Binding-site contacts:
Ligand atom O7 contacts residue ILE264 of chain 1.A at 3.5 Å.
Ligand atom C8 contacts residue GLY135 of chain 1.A at 3.9 Å.
Ligand atom C7 contacts residue ILE264 of chain 1.A at 4.2 Å (hydrophobic).
Ligand atom N2 contacts residue ALA138 of chain 1.A at 4.3 Å.
Ligand atom C1 contacts residue ASN139 of chain 1.A at 1.5 Å.
Ligand atom C7 contacts residue ALA138 of chain 1.A at 3.8 Å (hydrophobic).
Ligand atom C2 contacts residue GLU263 of chain 1.A at 3.8 Å.
Ligand atom C7 contacts residue ASN139 of chain 1.A at 3.4 Å.
Ligand atom C4 contacts residue ASN139 of chain 1.A at 4.2 Å.
Ligand atom O4 contacts residue ILE264 of chain 1.A at 4.1 Å.
Ligand atom C5 contacts residue ASN139 of chain 1.A at 3.7 Å.
Ligand atom C8 contacts residue LEU265 of chain 1.A at 4.2 Å (hydrophobic).
Ligand atom N2 contacts residue ASN139 of chain 1.A at 2.9 Å (h-bond).
Ligand atom O5 contacts residue ASN139 of chain 1.A at 2.4 Å (h-bond).
Ligand atom C1 contacts residue GLU263 of chain 1.A at 4.0 Å.
Ligand atom O3 contacts residue ILE264 of chain 1.A at 4.1 Å.
Ligand atom C4 contacts residue TYR288 of chain 1.A at 4.1 Å (hydrophobic).
Ligand atom C7 contacts residue GLU263 of chain 1.A at 3.9 Å.
Ligand atom O7 contacts residue ALA138 of chain 1.A at 4.1 Å.
Ligand atom O3 contacts residue GLU263 of chain 1.A at 4.2 Å.
Ligand atom O4 contacts residue TYR288 of chain 1.A at 4.5 Å.
Ligand atom C3 contacts residue ILE264 of chain 1.A at 4.3 Å (hydrophobic).
Ligand atom C3 contacts residue ASN139 of chain 1.A at 3.7 Å.
Ligand atom C8 contacts residue GLU263 of chain 1.A at 3.9 Å.
Ligand atom C2 contacts residue ASN139 of chain 1.A at 2.4 Å.
Ligand atom O3 contacts residue TYR288 of chain 1.A at 4.0 Å.
Ligand atom C3 contacts residue GLU263 of chain 1.A at 3.7 Å.
Ligand atom C7 contacts residue TYR288 of chain 1.A at 4.1 Å (hydrophobic).
Ligand atom C2 contacts residue TYR288 of chain 1.A at 4.1 Å (hydrophobic).
Ligand atom C8 contacts residue ALA138 of chain 1.A at 3.6 Å (hydrophobic).
Ligand atom O7 contacts residue TYR288 of chain 1.A at 2.9 Å (h-bond).
Ligand atom C6 contacts residue TYR288 of chain 1.A at 3.9 Å (hydrophobic).
Ligand atom O7 contacts residue ASN139 of chain 1.A at 3.5 Å (h-bond).
Ligand atom C4 contacts residue TYR288 of chain 1.A at 4.3 Å (hydrophobic).
Ligand atom N2 contacts residue GLU263 of chain 1.A at 3.0 Å (salt-bridge).
Ligand atom O2 contacts residue TYR288 of chain 1.A at 3.5 Å.

This protein binds this small molecule.
Small molecule (SMILES): CC(=O)N[C@H]1[C@H](O[C@H]2[C@H](O)[C@@H](NC(C)=O)CO[C@@H]2CO)O[C@H](CO)[C@@H](O[C@@H]2O[C@H](CO[C@H]3O[C@H](CO)[C@@H](O)[C@H](O)[C@@H]3O)[C@@H](O)[C@H](O[C@H]3O[C@H](CO)[C@@H](O)[C@H](O)[C@@H]3O[C@H]3O[C@H](CO)[C@@H](O)[C@H](O)[C@@H]3O)[C@@H]2O)[C@@H]1O

Sequence of chain 1.A:
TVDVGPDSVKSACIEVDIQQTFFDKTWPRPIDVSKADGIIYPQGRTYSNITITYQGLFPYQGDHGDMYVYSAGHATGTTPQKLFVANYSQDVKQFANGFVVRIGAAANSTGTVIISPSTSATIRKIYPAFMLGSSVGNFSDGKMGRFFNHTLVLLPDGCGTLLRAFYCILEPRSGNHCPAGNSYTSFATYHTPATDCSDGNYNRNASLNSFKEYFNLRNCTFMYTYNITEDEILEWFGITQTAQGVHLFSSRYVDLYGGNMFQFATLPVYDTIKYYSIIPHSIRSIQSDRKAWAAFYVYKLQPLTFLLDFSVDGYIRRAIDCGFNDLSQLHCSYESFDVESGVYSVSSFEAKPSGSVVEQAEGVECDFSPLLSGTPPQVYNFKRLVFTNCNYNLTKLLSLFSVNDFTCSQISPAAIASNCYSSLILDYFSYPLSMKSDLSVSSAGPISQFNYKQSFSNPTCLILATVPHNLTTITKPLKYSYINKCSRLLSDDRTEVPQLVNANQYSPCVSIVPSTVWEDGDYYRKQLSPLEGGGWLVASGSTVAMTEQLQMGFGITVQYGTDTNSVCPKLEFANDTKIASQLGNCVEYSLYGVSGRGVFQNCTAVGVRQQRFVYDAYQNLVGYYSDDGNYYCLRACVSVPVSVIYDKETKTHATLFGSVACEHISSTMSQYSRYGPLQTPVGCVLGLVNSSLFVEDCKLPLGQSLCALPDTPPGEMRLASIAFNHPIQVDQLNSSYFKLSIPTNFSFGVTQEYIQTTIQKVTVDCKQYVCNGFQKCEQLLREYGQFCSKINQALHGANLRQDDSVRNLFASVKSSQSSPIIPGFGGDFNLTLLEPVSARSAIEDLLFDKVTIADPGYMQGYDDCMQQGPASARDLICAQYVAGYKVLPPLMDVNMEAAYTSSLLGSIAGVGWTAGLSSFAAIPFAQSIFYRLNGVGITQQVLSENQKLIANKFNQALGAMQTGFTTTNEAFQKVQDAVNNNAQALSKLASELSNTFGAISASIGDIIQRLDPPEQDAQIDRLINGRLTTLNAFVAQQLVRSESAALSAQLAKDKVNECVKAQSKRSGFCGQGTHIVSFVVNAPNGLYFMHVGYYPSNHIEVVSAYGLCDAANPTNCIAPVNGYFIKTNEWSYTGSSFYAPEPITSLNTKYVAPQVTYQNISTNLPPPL